Sequence of chain 1.B:
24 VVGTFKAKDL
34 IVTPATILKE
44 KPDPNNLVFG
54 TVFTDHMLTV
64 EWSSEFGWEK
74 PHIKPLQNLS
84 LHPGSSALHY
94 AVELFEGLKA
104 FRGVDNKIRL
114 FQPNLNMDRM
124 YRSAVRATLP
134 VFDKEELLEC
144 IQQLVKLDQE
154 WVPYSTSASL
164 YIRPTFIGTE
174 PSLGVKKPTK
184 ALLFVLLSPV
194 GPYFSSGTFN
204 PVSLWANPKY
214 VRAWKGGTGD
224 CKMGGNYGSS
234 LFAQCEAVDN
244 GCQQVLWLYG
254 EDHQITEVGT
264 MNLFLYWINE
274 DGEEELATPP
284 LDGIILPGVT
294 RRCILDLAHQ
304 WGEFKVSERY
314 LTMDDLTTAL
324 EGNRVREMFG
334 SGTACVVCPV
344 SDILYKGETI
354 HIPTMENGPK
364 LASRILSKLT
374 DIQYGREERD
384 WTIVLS

Binding-site contacts:
Ligand atom C13 contacts residue PHE52 of chain 1.A at 3.6 Å (hydrophobic).
Ligand atom C24 contacts residue TYR164 of chain 1.A at 3.7 Å (hydrophobic).
Ligand atom C14 contacts residue PHE52 of chain 1.A at 3.3 Å (hydrophobic).
Ligand atom O30 contacts residue GLN247 of chain 1.A at 3.2 Å (h-bond).
Ligand atom C6 contacts residue GLN247 of chain 1.A at 3.4 Å.
Ligand atom N11 contacts residue TYR196 of chain 1.A at 3.5 Å.
Ligand atom F26 contacts residue TYR93 of chain 1.B at 3.5 Å.
Ligand atom N7 contacts residue GLN247 of chain 1.A at 3.6 Å.
Ligand atom O22 contacts residue GLY177 of chain 1.B at 3.5 Å.
Ligand atom C4 contacts residue GLN246 of chain 1.A at 3.7 Å.
Ligand atom O23 contacts residue THR263 of chain 1.A at 3.1 Å (h-bond).
Ligand atom O30 contacts residue GLY262 of chain 1.A at 3.5 Å.
Ligand atom C2 contacts residue GLN247 of chain 1.A at 3.5 Å.
Ligand atom N20 contacts residue THR263 of chain 1.A at 3.0 Å (h-bond).
Ligand atom C15 contacts residue TYR196 of chain 1.A at 3.6 Å (hydrophobic).
Ligand atom F27 contacts residue PHE52 of chain 1.A at 3.6 Å.
Ligand atom F26 contacts residue TYR164 of chain 1.A at 3.3 Å.
Ligand atom C31 contacts residue GLN247 of chain 1.A at 3.7 Å.
Ligand atom F26 contacts residue ARG166 of chain 1.A at 3.0 Å.
Ligand atom C14 contacts residue TYR196 of chain 1.A at 3.7 Å (hydrophobic).
Ligand atom C3 contacts residue GLN247 of chain 1.A at 3.0 Å.
Ligand atom C13 contacts residue TYR196 of chain 1.A at 3.6 Å (hydrophobic).
Ligand atom C31 contacts residue GLN237 of chain 1.A at 3.2 Å.
Ligand atom C21 contacts residue THR263 of chain 1.A at 3.1 Å.
Ligand atom N29 contacts residue GLN237 of chain 1.A at 3.5 Å.
Ligand atom C31 contacts residue GLN246 of chain 1.A at 3.7 Å.
Ligand atom N7 contacts residue TYR196 of chain 1.A at 3.4 Å (h-bond).
Ligand atom C31 contacts residue VAL248 of chain 1.A at 3.7 Å (hydrophobic).
Ligand atom C4 contacts residue GLN247 of chain 1.A at 3.1 Å.
Ligand atom C5 contacts residue GLN247 of chain 1.A at 3.4 Å.
Ligand atom C8 contacts residue TYR196 of chain 1.A at 3.4 Å (hydrophobic).
Ligand atom C28 contacts residue THR263 of chain 1.A at 3.7 Å.
Ligand atom C12 contacts residue TYR196 of chain 1.A at 3.5 Å (hydrophobic).
Ligand atom F27 contacts residue TYR164 of chain 1.A at 3.1 Å.
Ligand atom C10 contacts residue TYR196 of chain 1.A at 3.5 Å (hydrophobic).
Ligand atom C2 contacts residue GLN237 of chain 1.A at 3.3 Å.
Ligand atom O30 contacts residue VAL248 of chain 1.A at 3.0 Å (h-bond).
Ligand atom C6 contacts residue GLN237 of chain 1.A at 3.5 Å.
Ligand atom N29 contacts residue GLN246 of chain 1.A at 3.3 Å (h-bond).
Ligand atom O22 contacts residue VAL178 of chain 1.B at 2.8 Å (h-bond).

Sequence of chain 1.A:
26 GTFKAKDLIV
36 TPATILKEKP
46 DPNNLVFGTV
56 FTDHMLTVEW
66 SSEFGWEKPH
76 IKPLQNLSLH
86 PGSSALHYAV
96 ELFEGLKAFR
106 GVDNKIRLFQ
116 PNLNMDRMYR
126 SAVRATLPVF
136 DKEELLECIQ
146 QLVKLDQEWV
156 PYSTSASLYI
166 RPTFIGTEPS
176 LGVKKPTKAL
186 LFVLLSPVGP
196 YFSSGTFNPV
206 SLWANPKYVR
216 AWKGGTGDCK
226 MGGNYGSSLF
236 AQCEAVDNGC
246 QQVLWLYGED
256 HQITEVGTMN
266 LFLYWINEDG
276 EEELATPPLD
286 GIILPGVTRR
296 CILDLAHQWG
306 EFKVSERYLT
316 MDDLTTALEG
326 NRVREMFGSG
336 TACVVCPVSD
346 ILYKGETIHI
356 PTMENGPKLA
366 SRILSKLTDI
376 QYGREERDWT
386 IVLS

A protein and the small-molecule ligand that binds it are described below.
Small molecule (SMILES): CNC(=O)c1ccn2c(N3C(=O)CC(C(F)(F)F)=NC3=O)c(-c3ccccn3)nc2c1